Binding-site contacts:
Ligand atom C1 contacts residue ASN241 of chain 1.A at 4.1 Å.
Ligand atom C3 contacts residue ASN238 of chain 1.A at 3.8 Å.
Ligand atom C7 contacts residue ASN238 of chain 1.A at 3.2 Å.
Ligand atom C1 contacts residue THR240 of chain 1.A at 3.2 Å.
Ligand atom C4 contacts residue ASN238 of chain 1.A at 4.2 Å.
Ligand atom C6 contacts residue THR240 of chain 1.A at 4.0 Å.
Ligand atom O5 contacts residue THR240 of chain 1.A at 3.1 Å (h-bond).
Ligand atom O5 contacts residue ASN241 of chain 1.A at 3.3 Å (h-bond).
Ligand atom O6 contacts residue ASN241 of chain 1.A at 3.6 Å.
Ligand atom C8 contacts residue ASN238 of chain 1.A at 4.5 Å.
Ligand atom O5 contacts residue ASN238 of chain 1.A at 2.3 Å (h-bond).
Ligand atom C2 contacts residue ASN238 of chain 1.A at 2.5 Å.
Ligand atom O7 contacts residue ASN238 of chain 1.A at 2.9 Å (h-bond).
Ligand atom C5 contacts residue THR240 of chain 1.A at 3.4 Å.
Ligand atom O6 contacts residue THR240 of chain 1.A at 4.4 Å.
Ligand atom C5 contacts residue ASN241 of chain 1.A at 4.2 Å.
Ligand atom C5 contacts residue ASN238 of chain 1.A at 3.7 Å.
Ligand atom C6 contacts residue ASN241 of chain 1.A at 4.1 Å.
Ligand atom C1 contacts residue ASN238 of chain 1.A at 1.4 Å.
Ligand atom N2 contacts residue ASN238 of chain 1.A at 3.0 Å (h-bond).

A small-molecule ligand and the protein it binds are described below.
Small molecule (SMILES): CC(=O)N[C@@H]1[C@@H](O)[C@H](O)[C@@H](CO)O[C@H]1O

Sequence of chain 1.A:
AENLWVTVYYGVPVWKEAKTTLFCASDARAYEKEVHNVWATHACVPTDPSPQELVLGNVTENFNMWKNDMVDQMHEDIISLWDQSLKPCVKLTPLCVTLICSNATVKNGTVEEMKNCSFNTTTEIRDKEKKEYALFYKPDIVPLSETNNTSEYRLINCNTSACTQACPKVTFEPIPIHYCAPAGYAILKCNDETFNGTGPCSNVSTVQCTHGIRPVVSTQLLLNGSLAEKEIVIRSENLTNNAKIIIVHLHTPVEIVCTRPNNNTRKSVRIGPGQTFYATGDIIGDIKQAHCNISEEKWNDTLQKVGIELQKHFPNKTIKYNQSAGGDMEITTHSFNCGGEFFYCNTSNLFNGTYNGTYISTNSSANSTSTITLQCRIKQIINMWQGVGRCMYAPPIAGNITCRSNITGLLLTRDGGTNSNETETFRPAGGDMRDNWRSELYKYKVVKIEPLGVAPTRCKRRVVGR